Sequence of chain 1.D:
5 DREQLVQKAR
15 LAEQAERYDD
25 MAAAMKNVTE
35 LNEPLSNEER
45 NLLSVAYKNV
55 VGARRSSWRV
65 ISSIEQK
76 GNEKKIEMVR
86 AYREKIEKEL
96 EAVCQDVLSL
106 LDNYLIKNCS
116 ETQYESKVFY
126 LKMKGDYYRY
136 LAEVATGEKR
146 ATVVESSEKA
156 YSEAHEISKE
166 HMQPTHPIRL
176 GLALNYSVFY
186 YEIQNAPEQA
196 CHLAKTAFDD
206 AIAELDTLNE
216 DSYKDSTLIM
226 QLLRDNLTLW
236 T

Binding-site contacts:
Ligand atom O contacts residue ASN231 of chain 1.D at 2.8 Å (h-bond).
Ligand atom OG contacts residue GLU187 of chain 1.D at 3.0 Å (salt-bridge).
Ligand atom O3P contacts residue ARG134 of chain 1.D at 2.8 Å (salt-bridge).
Ligand atom N contacts residue ASN180 of chain 1.D at 2.5 Å (h-bond).
Ligand atom O3P contacts residue TYR135 of chain 1.D at 2.8 Å (h-bond).
Ligand atom C contacts residue ASN231 of chain 1.D at 3.8 Å.
Ligand atom P contacts residue ARG59 of chain 1.D at 3.5 Å.
Ligand atom CB contacts residue ASN231 of chain 1.D at 3.6 Å.
Ligand atom O2P contacts residue ARG134 of chain 1.D at 3.1 Å (salt-bridge).
Ligand atom CB contacts residue ASN180 of chain 1.D at 3.2 Å.
Ligand atom O1P contacts residue ARG59 of chain 1.D at 2.6 Å (salt-bridge).
Ligand atom CB contacts residue GLU187 of chain 1.D at 3.4 Å.
Ligand atom C contacts residue LEU179 of chain 1.D at 3.3 Å (hydrophobic).
Ligand atom O contacts residue LYS52 of chain 1.D at 3.6 Å (salt-bridge).
Ligand atom OG contacts residue TRP235 of chain 1.D at 2.9 Å (h-bond).
Ligand atom N contacts residue GLU187 of chain 1.D at 3.5 Å (salt-bridge).
Ligand atom N contacts residue LEU179 of chain 1.D at 3.3 Å.
Ligand atom CA contacts residue GLU187 of chain 1.D at 3.8 Å.
Ligand atom O contacts residue GLU187 of chain 1.D at 3.8 Å.
Ligand atom O1P contacts residue LYS52 of chain 1.D at 3.0 Å (salt-bridge).
Ligand atom O2P contacts residue ARG59 of chain 1.D at 3.2 Å (salt-bridge).
Ligand atom O contacts residue LEU227 of chain 1.D at 3.3 Å.
Ligand atom C contacts residue GLU187 of chain 1.D at 3.5 Å.
Ligand atom P contacts residue LYS52 of chain 1.D at 3.7 Å.
Ligand atom O3P contacts residue LYS52 of chain 1.D at 3.4 Å (salt-bridge).
Ligand atom O contacts residue LEU179 of chain 1.D at 3.2 Å.
Ligand atom C contacts residue ASN180 of chain 1.D at 3.5 Å.
Ligand atom CD1 contacts residue ASP230 of chain 1.D at 3.7 Å.
Ligand atom CB contacts residue ASN180 of chain 1.D at 3.3 Å.
Ligand atom O contacts residue LEU179 of chain 1.D at 3.5 Å.
Ligand atom O3P contacts residue ASN180 of chain 1.D at 3.7 Å.
Ligand atom CA contacts residue ASN180 of chain 1.D at 3.4 Å.
Ligand atom CA contacts residue LEU179 of chain 1.D at 3.6 Å (hydrophobic).
Ligand atom CA contacts residue ASN231 of chain 1.D at 3.9 Å.
Ligand atom O contacts residue VAL183 of chain 1.D at 3.2 Å.
Ligand atom N contacts residue ASN231 of chain 1.D at 3.1 Å (h-bond).
Ligand atom CD1 contacts residue ASN231 of chain 1.D at 3.7 Å.
Ligand atom P contacts residue ARG134 of chain 1.D at 3.6 Å.
Ligand atom CD contacts residue GLU187 of chain 1.D at 3.6 Å.
Ligand atom CA contacts residue ASN180 of chain 1.D at 3.5 Å.

A small-molecule ligand and the protein it binds are described below.
Small molecule (SMILES): CC(C)C[C@H](NC(=O)[C@H](CO)NC(=O)[C@@H](N)CCCN=C(N)N)C(=O)N[C@@H](COP(=O)(O)O)C(=O)N[C@@H](C)C(=O)N1CCC[C@H]1C=O